A protein and the small-molecule ligand that binds it are described below.
Small molecule (SMILES): NCC(=O)O

Binding-site contacts:
Ligand atom N contacts residue PHE87 of chain 1.B at 4.1 Å.
Ligand atom C contacts residue PHE146 of chain 1.B at 3.9 Å (hydrophobic).
Ligand atom CA contacts residue PHE87 of chain 1.B at 4.3 Å (hydrophobic).
Ligand atom N contacts residue VAL148 of chain 1.B at 4.4 Å.
Ligand atom O contacts residue PHE146 of chain 1.B at 4.4 Å.
Ligand atom O contacts residue SER85 of chain 1.B at 3.1 Å (h-bond).
Ligand atom C contacts residue PHE87 of chain 1.B at 4.4 Å (hydrophobic).
Ligand atom N contacts residue ARG115 of chain 1.B at 3.9 Å.
Ligand atom C contacts residue TYR77 of chain 1.B at 3.7 Å (hydrophobic).
Ligand atom C contacts residue PHE140 of chain 1.B at 3.9 Å (hydrophobic).
Ligand atom OXT contacts residue TYR77 of chain 1.B at 2.7 Å (h-bond).
Ligand atom N contacts residue ASP108 of chain 1.B at 2.5 Å (salt-bridge).
Ligand atom N contacts residue SER85 of chain 1.B at 4.0 Å.
Ligand atom O contacts residue ASP108 of chain 1.B at 3.9 Å.
Ligand atom O contacts residue TYR77 of chain 1.B at 4.0 Å.
Ligand atom O contacts residue PHE87 of chain 1.B at 3.6 Å.
Ligand atom OXT contacts residue PHE146 of chain 1.B at 3.8 Å.
Ligand atom C contacts residue SER85 of chain 1.B at 4.0 Å.
Ligand atom O contacts residue TYR75 of chain 1.B at 4.0 Å.
Ligand atom CA contacts residue MET110 of chain 1.B at 4.5 Å (hydrophobic).
Ligand atom OXT contacts residue PHE140 of chain 1.B at 3.0 Å.
Ligand atom CA contacts residue PHE140 of chain 1.B at 3.7 Å (hydrophobic).
Ligand atom C contacts residue ASP108 of chain 1.B at 4.2 Å.
Ligand atom OXT contacts residue MET110 of chain 1.B at 3.6 Å.
Ligand atom C contacts residue MET110 of chain 1.B at 4.0 Å (hydrophobic).
Ligand atom CA contacts residue PHE146 of chain 1.B at 3.6 Å (hydrophobic).
Ligand atom O contacts residue MET110 of chain 1.B at 4.0 Å.
Ligand atom CA contacts residue ASP108 of chain 1.B at 3.8 Å.
Ligand atom N contacts residue MET110 of chain 1.B at 4.0 Å.

Sequence of chain 1.B:
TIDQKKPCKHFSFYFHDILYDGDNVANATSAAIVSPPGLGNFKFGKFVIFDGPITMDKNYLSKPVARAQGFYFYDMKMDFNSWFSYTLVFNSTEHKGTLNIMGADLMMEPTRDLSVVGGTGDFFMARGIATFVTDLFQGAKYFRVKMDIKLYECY